Binding-site contacts:
Ligand atom C7 contacts residue TYR177 of chain 1.C at 3.6 Å (hydrophobic).
Ligand atom C31 contacts residue LEU120 of chain 1.C at 3.5 Å (hydrophobic).
Ligand atom C1 contacts residue THR118 of chain 1.C at 3.6 Å.
Ligand atom C16 contacts residue TYR171 of chain 1.C at 4.0 Å (hydrophobic).
Ligand atom F25 contacts residue LEU120 of chain 1.C at 4.0 Å.
Ligand atom O11 contacts residue TYR177 of chain 1.C at 3.8 Å.
Ligand atom C26 contacts residue TYR171 of chain 1.C at 4.0 Å (hydrophobic).
Ligand atom C14 contacts residue NAP1 of chain 1.I at 4.1 Å.
Ligand atom C9 contacts residue NAP1 of chain 1.I at 3.8 Å.
Ligand atom F24 contacts residue ALA220 of chain 1.C at 3.3 Å.
Ligand atom C6 contacts residue NAP1 of chain 1.I at 4.0 Å.
Ligand atom C4 contacts residue ALA217 of chain 1.C at 4.0 Å (hydrophobic).
Ligand atom N28 contacts residue PRO172 of chain 1.C at 4.0 Å.
Ligand atom C14 contacts residue LEU209 of chain 1.C at 3.5 Å (hydrophobic).
Ligand atom C29 contacts residue MET173 of chain 1.C at 3.7 Å (hydrophobic).
Ligand atom O11 contacts residue SER164 of chain 1.C at 2.6 Å (h-bond).
Ligand atom F23 contacts residue ALA220 of chain 1.C at 3.1 Å.
Ligand atom C21 contacts residue ALA220 of chain 1.C at 3.8 Å (hydrophobic).
Ligand atom O22 contacts residue THR216 of chain 1.C at 3.8 Å.
Ligand atom C13 contacts residue TYR171 of chain 1.C at 3.9 Å (hydrophobic).
Ligand atom F25 contacts residue SER119 of chain 1.C at 3.9 Å.
Ligand atom F24 contacts residue SER119 of chain 1.C at 3.8 Å.
Ligand atom C14 contacts residue LEU211 of chain 1.C at 4.0 Å (hydrophobic).
Ligand atom N28 contacts residue ILE224 of chain 1.C at 4.0 Å.
Ligand atom C30 contacts residue MET173 of chain 1.C at 3.6 Å (hydrophobic).
Ligand atom C12 contacts residue LEU211 of chain 1.C at 4.1 Å (hydrophobic).
Ligand atom C14 contacts residue GLY210 of chain 1.C at 3.6 Å.
Ligand atom O22 contacts residue ALA217 of chain 1.C at 3.5 Å.
Ligand atom C8 contacts residue TYR177 of chain 1.C at 4.0 Å (hydrophobic).
Ligand atom C9 contacts residue SER164 of chain 1.C at 3.8 Å.
Ligand atom O11 contacts residue NAP1 of chain 1.I at 3.2 Å.
Ligand atom C5 contacts residue NAP1 of chain 1.I at 3.6 Å.
Ligand atom C14 contacts residue LEU165 of chain 1.C at 3.8 Å (hydrophobic).
Ligand atom C4 contacts residue NAP1 of chain 1.I at 4.1 Å.
Ligand atom C13 contacts residue LEU165 of chain 1.C at 3.8 Å (hydrophobic).
Ligand atom C17 contacts residue TYR171 of chain 1.C at 3.9 Å (hydrophobic).
Ligand atom C27 contacts residue TYR171 of chain 1.C at 3.6 Å (hydrophobic).
Ligand atom F24 contacts residue THR118 of chain 1.C at 3.0 Å.
Ligand atom C18 contacts residue TYR171 of chain 1.C at 3.6 Å (hydrophobic).
Ligand atom C30 contacts residue LEU120 of chain 1.C at 3.7 Å (hydrophobic).

Sequence of chain 1.C:
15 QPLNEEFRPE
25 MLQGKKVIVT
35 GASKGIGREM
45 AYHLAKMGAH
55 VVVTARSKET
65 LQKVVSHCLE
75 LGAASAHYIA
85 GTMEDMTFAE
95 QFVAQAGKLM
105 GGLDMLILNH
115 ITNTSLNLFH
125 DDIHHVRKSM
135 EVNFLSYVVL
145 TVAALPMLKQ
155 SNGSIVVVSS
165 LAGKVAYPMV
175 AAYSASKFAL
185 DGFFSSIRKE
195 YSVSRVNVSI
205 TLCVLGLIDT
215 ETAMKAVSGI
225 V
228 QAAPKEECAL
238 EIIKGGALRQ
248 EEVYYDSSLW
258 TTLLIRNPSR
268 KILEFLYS

The small molecule below binds the protein below.
Small molecule (SMILES): C[C@](O)(c1ccc(C(=O)N(C2CCC(c3cccnc3)CC2)C2CC2)cc1)C(F)(F)F